Binding-site contacts:
Ligand atom C7 contacts residue PHE153 of chain 1.C at 3.7 Å (hydrophobic).
Ligand atom N2 contacts residue PHE153 of chain 1.C at 4.2 Å.
Ligand atom C2 contacts residue ASN154 of chain 1.C at 2.5 Å.
Ligand atom C8 contacts residue PHE153 of chain 1.C at 3.5 Å (hydrophobic).
Ligand atom C1 contacts residue ASN154 of chain 1.C at 1.5 Å.
Ligand atom N2 contacts residue LYS165 of chain 1.C at 4.1 Å.
Ligand atom C8 contacts residue LYS165 of chain 1.C at 3.7 Å.
Ligand atom C7 contacts residue LYS165 of chain 1.C at 4.4 Å.
Ligand atom C8 contacts residue SER152 of chain 1.C at 4.0 Å.
Ligand atom O5 contacts residue ASN154 of chain 1.C at 2.4 Å (h-bond).
Ligand atom C7 contacts residue ASN154 of chain 1.C at 3.7 Å.
Ligand atom C8 contacts residue TYR167 of chain 1.C at 4.0 Å (hydrophobic).
Ligand atom O7 contacts residue SER152 of chain 1.C at 3.6 Å.
Ligand atom C7 contacts residue SER152 of chain 1.C at 4.4 Å.
Ligand atom C4 contacts residue ASN154 of chain 1.C at 4.2 Å.
Ligand atom O7 contacts residue ASN154 of chain 1.C at 4.2 Å.
Ligand atom C8 contacts residue ASN154 of chain 1.C at 4.0 Å.
Ligand atom O7 contacts residue PHE153 of chain 1.C at 3.5 Å.
Ligand atom N2 contacts residue ASN154 of chain 1.C at 2.8 Å (h-bond).
Ligand atom C3 contacts residue ASN154 of chain 1.C at 3.8 Å.
Ligand atom C5 contacts residue ASN154 of chain 1.C at 3.7 Å.

Sequence of chain 1.C:
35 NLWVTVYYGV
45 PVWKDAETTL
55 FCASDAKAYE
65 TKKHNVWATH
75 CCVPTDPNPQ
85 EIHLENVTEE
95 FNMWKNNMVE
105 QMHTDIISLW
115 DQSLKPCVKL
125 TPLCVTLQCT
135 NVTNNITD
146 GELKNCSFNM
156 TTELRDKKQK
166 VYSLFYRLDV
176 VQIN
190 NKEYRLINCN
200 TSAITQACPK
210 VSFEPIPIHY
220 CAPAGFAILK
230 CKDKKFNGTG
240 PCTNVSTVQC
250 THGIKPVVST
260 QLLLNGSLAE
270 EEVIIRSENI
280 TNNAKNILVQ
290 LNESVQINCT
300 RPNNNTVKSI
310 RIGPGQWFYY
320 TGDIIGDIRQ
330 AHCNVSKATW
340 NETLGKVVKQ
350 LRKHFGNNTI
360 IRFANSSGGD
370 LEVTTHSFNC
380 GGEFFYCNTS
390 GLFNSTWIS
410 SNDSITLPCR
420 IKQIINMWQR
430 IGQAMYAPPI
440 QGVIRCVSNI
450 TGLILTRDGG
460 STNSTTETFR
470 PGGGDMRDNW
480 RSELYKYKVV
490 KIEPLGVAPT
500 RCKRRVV

This small molecule binds to this protein.
Small molecule (SMILES): CC(=O)N[C@@H]1[C@@H](O)[C@H](O)[C@@H](CO)O[C@H]1O